A small-molecule ligand and the protein it binds are described below.
Small molecule (SMILES): CC(=O)N[C@@H]1[C@@H](O)[C@H](O)[C@@H](CO)O[C@H]1O

Sequence of chain 1.A:
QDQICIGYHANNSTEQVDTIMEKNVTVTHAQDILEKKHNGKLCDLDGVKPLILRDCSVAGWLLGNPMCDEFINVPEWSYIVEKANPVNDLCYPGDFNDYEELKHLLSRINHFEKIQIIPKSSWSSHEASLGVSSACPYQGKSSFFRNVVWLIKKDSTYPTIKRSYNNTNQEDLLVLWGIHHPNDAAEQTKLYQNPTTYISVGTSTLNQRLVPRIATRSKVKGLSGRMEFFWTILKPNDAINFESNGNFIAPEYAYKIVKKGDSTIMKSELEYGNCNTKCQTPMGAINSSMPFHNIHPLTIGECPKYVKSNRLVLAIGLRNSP

Binding-site contacts:
Ligand atom C4 contacts residue ASN24 of chain 1.A at 4.1 Å.
Ligand atom N2 contacts residue ASN24 of chain 1.A at 2.7 Å (h-bond).
Ligand atom C1 contacts residue GLN16 of chain 1.A at 4.1 Å.
Ligand atom O6 contacts residue ARG311 of chain 1.A at 4.2 Å.
Ligand atom O6 contacts residue GLN16 of chain 1.A at 3.7 Å.
Ligand atom C7 contacts residue ASN24 of chain 1.A at 3.3 Å.
Ligand atom C5 contacts residue ASN24 of chain 1.A at 3.6 Å.
Ligand atom O7 contacts residue ASN24 of chain 1.A at 3.4 Å (h-bond).
Ligand atom C3 contacts residue ASN24 of chain 1.A at 3.6 Å.
Ligand atom O5 contacts residue ASN24 of chain 1.A at 2.4 Å (h-bond).
Ligand atom C1 contacts residue ASN24 of chain 1.A at 1.4 Å.
Ligand atom O5 contacts residue GLN16 of chain 1.A at 3.5 Å (h-bond).
Ligand atom C8 contacts residue ASN24 of chain 1.A at 4.5 Å.
Ligand atom C2 contacts residue ASN24 of chain 1.A at 2.3 Å.